A small-molecule ligand and the protein it binds are described below.
Small molecule (SMILES): C[C@@H](O)[C@@H](C)O

Sequence of chain 2.C:
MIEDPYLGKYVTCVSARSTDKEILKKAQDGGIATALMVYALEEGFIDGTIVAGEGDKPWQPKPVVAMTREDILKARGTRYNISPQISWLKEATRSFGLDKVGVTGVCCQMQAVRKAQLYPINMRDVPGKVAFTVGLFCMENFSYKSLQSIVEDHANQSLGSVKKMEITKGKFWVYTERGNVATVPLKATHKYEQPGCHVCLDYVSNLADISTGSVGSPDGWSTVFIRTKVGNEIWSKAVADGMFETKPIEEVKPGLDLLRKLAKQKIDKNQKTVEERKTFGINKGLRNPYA

Sequence of chain 2.A:
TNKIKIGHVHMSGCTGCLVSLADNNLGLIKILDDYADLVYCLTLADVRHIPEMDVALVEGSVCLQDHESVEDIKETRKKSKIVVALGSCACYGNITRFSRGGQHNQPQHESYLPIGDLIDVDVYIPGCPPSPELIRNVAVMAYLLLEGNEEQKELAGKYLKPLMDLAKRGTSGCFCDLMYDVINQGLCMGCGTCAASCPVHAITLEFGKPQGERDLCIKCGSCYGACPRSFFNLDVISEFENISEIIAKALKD

Binding-site contacts:
Ligand atom C4 contacts residue PRO132 of chain 2.A at 4.0 Å (hydrophobic).
Ligand atom O5 contacts residue ASN24 of chain 2.A at 4.2 Å.
Ligand atom C4 contacts residue ARG124 of chain 2.C at 4.2 Å.
Ligand atom O6 contacts residue GLU133 of chain 2.A at 4.2 Å.
Ligand atom C2 contacts residue ASP23 of chain 2.A at 4.2 Å.
Ligand atom C4 contacts residue ASP23 of chain 2.A at 4.1 Å.
Ligand atom C3 contacts residue ASP23 of chain 2.A at 4.1 Å.
Ligand atom C1 contacts residue GLU133 of chain 2.A at 4.5 Å.
Ligand atom O6 contacts residue ASP125 of chain 2.C at 2.9 Å (salt-bridge).
Ligand atom C3 contacts residue ASP125 of chain 2.C at 4.2 Å.
Ligand atom C2 contacts residue ASN25 of chain 2.A at 4.4 Å.
Ligand atom C4 contacts residue GLU133 of chain 2.A at 3.4 Å.
Ligand atom C3 contacts residue GLU133 of chain 2.A at 4.3 Å.
Ligand atom C1 contacts residue ASP125 of chain 2.C at 4.5 Å.
Ligand atom O5 contacts residue ASP23 of chain 2.A at 3.9 Å.